Binding-site contacts:
Ligand atom N27 contacts residue LEU51 of chain 1.A at 3.9 Å.
Ligand atom C16 contacts residue TRP40 of chain 1.A at 3.6 Å (hydrophobic).
Ligand atom N19 contacts residue LEU51 of chain 1.A at 3.9 Å.
Ligand atom C36 contacts residue PRO41 of chain 1.A at 4.1 Å (hydrophobic).
Ligand atom C21 contacts residue ASN99 of chain 1.A at 3.6 Å.
Ligand atom C36 contacts residue VAL46 of chain 1.A at 4.0 Å (hydrophobic).
Ligand atom C15 contacts residue TRP40 of chain 1.A at 3.8 Å (hydrophobic).
Ligand atom C35 contacts residue ASN99 of chain 1.A at 3.7 Å.
Ligand atom C38 contacts residue LEU51 of chain 1.A at 3.6 Å (hydrophobic).
Ligand atom N23 contacts residue ILE105 of chain 1.A at 4.0 Å.
Ligand atom C32 contacts residue VAL46 of chain 1.A at 3.7 Å (hydrophobic).
Ligand atom C32 contacts residue LEU53 of chain 1.A at 3.7 Å (hydrophobic).
Ligand atom C25 contacts residue ILE105 of chain 1.A at 4.0 Å (hydrophobic).
Ligand atom C16 contacts residue LEU51 of chain 1.A at 3.9 Å (hydrophobic).
Ligand atom C13 contacts residue TRP40 of chain 1.A at 3.6 Å (hydrophobic).
Ligand atom C18 contacts residue TRP40 of chain 1.A at 3.9 Å (hydrophobic).
Ligand atom C29 contacts residue PRO41 of chain 1.A at 3.2 Å (hydrophobic).
Ligand atom C26 contacts residue LEU51 of chain 1.A at 3.8 Å (hydrophobic).
Ligand atom C13 contacts residue GLN44 of chain 1.A at 3.8 Å.
Ligand atom C17 contacts residue TRP40 of chain 1.A at 4.0 Å (hydrophobic).
Ligand atom O37 contacts residue LEU51 of chain 1.A at 3.3 Å.
Ligand atom C20 contacts residue ILE105 of chain 1.A at 3.9 Å (hydrophobic).
Ligand atom C36 contacts residue PHE42 of chain 1.A at 3.8 Å (hydrophobic).
Ligand atom O30 contacts residue ASN99 of chain 1.A at 3.0 Å (h-bond).
Ligand atom C15 contacts residue GLN44 of chain 1.A at 3.5 Å.
Ligand atom C14 contacts residue TRP40 of chain 1.A at 3.5 Å (hydrophobic).
Ligand atom N28 contacts residue PRO41 of chain 1.A at 3.5 Å (h-bond).
Ligand atom N22 contacts residue VAL46 of chain 1.A at 4.1 Å.
Ligand atom C31 contacts residue TYR98 of chain 1.A at 3.7 Å (hydrophobic).
Ligand atom C31 contacts residue TYR56 of chain 1.A at 4.0 Å (hydrophobic).
Ligand atom C7 contacts residue GLN44 of chain 1.A at 4.1 Å.
Ligand atom N19 contacts residue TRP40 of chain 1.A at 4.0 Å.
Ligand atom N22 contacts residue ILE105 of chain 1.A at 3.9 Å.
Ligand atom C13 contacts residue PRO41 of chain 1.A at 4.0 Å (hydrophobic).
Ligand atom C20 contacts residue ASN99 of chain 1.A at 3.7 Å.
Ligand atom C31 contacts residue ASN99 of chain 1.A at 4.0 Å.
Ligand atom C32 contacts residue TYR56 of chain 1.A at 3.9 Å (hydrophobic).
Ligand atom C34 contacts residue LEU53 of chain 1.A at 3.9 Å (hydrophobic).
Ligand atom C24 contacts residue ILE105 of chain 1.A at 3.9 Å (hydrophobic).
Ligand atom C35 contacts residue ILE105 of chain 1.A at 4.1 Å (hydrophobic).

The small molecule below binds the protein below.
Small molecule (SMILES): CC[C@@H]1C(=O)N(C)c2cnc(Nc3ccc(C(=O)NC4CCC(N5CCN(CC6CC6)CC5)CC4)cc3OC)nc2N1C(C)C

Sequence of chain 1.A:
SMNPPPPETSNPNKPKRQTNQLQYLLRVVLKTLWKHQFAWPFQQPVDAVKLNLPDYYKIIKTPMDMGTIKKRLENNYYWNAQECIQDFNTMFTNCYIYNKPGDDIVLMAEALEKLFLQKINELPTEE